Binding-site contacts:
Ligand atom C2 contacts residue ASN23 of chain 1.A at 2.5 Å.
Ligand atom O4 contacts residue ASN23 of chain 1.A at 4.4 Å.
Ligand atom C4 contacts residue ASN23 of chain 1.A at 3.0 Å.
Ligand atom O7 contacts residue ASN23 of chain 1.A at 4.1 Å.
Ligand atom C3 contacts residue ASN23 of chain 1.A at 3.2 Å.
Ligand atom O6 contacts residue ASN23 of chain 1.A at 3.4 Å (h-bond).
Ligand atom C5 contacts residue ASN23 of chain 1.A at 2.9 Å.
Ligand atom N2 contacts residue ASN23 of chain 1.A at 3.7 Å.
Ligand atom O3 contacts residue ASN23 of chain 1.A at 3.9 Å.
Ligand atom C7 contacts residue ASN23 of chain 1.A at 4.2 Å.
Ligand atom O5 contacts residue ASN23 of chain 1.A at 2.4 Å (h-bond).
Ligand atom C1 contacts residue ASN23 of chain 1.A at 1.4 Å.
Ligand atom O6 contacts residue LYS22 of chain 1.A at 4.3 Å.
Ligand atom C6 contacts residue ASN23 of chain 1.A at 2.9 Å.
Ligand atom O7 contacts residue THR15 of chain 1.A at 4.4 Å.

A protein and the small-molecule ligand that binds it are described below.
Small molecule (SMILES): CC(=O)N[C@@H]1[C@@H](O)[C@H](O)[C@@H](CO)O[C@H]1O

Sequence of chain 1.A:
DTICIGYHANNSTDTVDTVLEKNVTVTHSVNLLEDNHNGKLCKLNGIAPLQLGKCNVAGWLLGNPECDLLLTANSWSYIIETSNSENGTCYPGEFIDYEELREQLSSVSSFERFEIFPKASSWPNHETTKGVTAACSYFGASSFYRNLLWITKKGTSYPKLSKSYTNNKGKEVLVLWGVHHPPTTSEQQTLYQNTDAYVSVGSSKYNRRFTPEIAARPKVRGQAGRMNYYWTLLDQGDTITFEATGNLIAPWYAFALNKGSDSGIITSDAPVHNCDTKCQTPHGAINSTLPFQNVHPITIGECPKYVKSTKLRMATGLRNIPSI